Binding-site contacts:
Ligand atom C1 contacts residue ASN12 of chain 36.L at 2.1 Å.
Ligand atom N2 contacts residue ASN12 of chain 36.L at 3.8 Å.
Ligand atom C5 contacts residue ASN12 of chain 36.L at 4.0 Å.
Ligand atom O7 contacts residue ASN12 of chain 36.L at 3.7 Å.
Ligand atom C2 contacts residue ASN12 of chain 36.L at 3.2 Å.
Ligand atom O5 contacts residue ASN12 of chain 36.L at 2.6 Å (h-bond).
Ligand atom C7 contacts residue ASN12 of chain 36.L at 3.9 Å.

The protein below binds the small molecule below.
Small molecule (SMILES): CC(=O)N[C@H]1[C@H](O[C@H]2[C@H](O)[C@@H](NC(C)=O)CO[C@@H]2CO)O[C@H](CO)[C@@H](O)[C@@H]1O

Sequence of chain 36.L:
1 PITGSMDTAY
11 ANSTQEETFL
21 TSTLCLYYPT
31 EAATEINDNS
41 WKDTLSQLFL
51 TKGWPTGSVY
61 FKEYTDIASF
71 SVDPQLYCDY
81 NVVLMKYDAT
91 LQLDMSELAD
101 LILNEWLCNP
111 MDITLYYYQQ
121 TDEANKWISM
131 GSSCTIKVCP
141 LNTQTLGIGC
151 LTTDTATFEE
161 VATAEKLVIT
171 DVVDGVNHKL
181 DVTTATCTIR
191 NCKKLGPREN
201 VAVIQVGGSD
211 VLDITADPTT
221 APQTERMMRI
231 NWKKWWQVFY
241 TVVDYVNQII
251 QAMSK